A small-molecule ligand and the protein it binds are described below.
Small molecule (SMILES): NC(=O)[C@H](CO)NC(=O)[C@@H](N)CC(=O)O

Binding-site contacts:
Ligand atom O contacts residue TYR501 of chain 1.B at 3.2 Å (h-bond).
Ligand atom N contacts residue SO41 of chain 1.CA at 3.6 Å (h-bond).
Ligand atom O contacts residue HIS491 of chain 1.B at 3.4 Å.
Ligand atom O contacts residue GLN259 of chain 1.B at 3.0 Å (h-bond).
Ligand atom N contacts residue HIS331 of chain 1.B at 3.9 Å.
Ligand atom CB contacts residue TYR501 of chain 1.B at 3.5 Å (hydrophobic).
Ligand atom C contacts residue TYR498 of chain 1.B at 3.5 Å (hydrophobic).
Ligand atom C contacts residue TYR501 of chain 1.B at 3.7 Å (hydrophobic).
Ligand atom O contacts residue TYR498 of chain 1.B at 2.6 Å (h-bond).
Ligand atom CA contacts residue TYR498 of chain 1.B at 3.9 Å (hydrophobic).
Ligand atom OG contacts residue GLN259 of chain 1.B at 3.6 Å (h-bond).
Ligand atom OD2 contacts residue SO41 of chain 1.CA at 3.5 Å (h-bond).
Ligand atom CB contacts residue HIS331 of chain 1.B at 3.9 Å.
Ligand atom N contacts residue GLU362 of chain 1.B at 2.7 Å (salt-bridge).
Ligand atom CB contacts residue GLU362 of chain 1.B at 3.4 Å.
Ligand atom N contacts residue HIS331 of chain 1.B at 3.6 Å.
Ligand atom CB contacts residue PHE435 of chain 1.B at 3.9 Å (hydrophobic).
Ligand atom OD1 contacts residue THR358 of chain 1.B at 3.8 Å.
Ligand atom CA contacts residue TYR501 of chain 1.B at 3.6 Å (hydrophobic).
Ligand atom C contacts residue HIS491 of chain 1.B at 3.7 Å.
Ligand atom O contacts residue LYS489 of chain 1.B at 2.9 Å (salt-bridge).
Ligand atom C contacts residue LYS489 of chain 1.B at 3.9 Å.
Ligand atom N contacts residue ALA332 of chain 1.B at 3.0 Å (h-bond).
Ligand atom OD2 contacts residue THR358 of chain 1.B at 3.2 Å (h-bond).
Ligand atom OD1 contacts residue HIS361 of chain 1.B at 4.0 Å.
Ligand atom N contacts residue LYS489 of chain 1.B at 4.0 Å.
Ligand atom N contacts residue GLN259 of chain 1.B at 3.5 Å (h-bond).
Ligand atom N contacts residue ZN1 of chain 1.AA at 3.8 Å.
Ligand atom C contacts residue GLN259 of chain 1.B at 3.4 Å.
Ligand atom O contacts residue HIS491 of chain 1.B at 3.1 Å (h-bond).
Ligand atom C contacts residue HIS331 of chain 1.B at 3.6 Å.
Ligand atom OG contacts residue PHE435 of chain 1.B at 3.8 Å.
Ligand atom CB contacts residue TYR498 of chain 1.B at 3.7 Å (hydrophobic).
Ligand atom N contacts residue HIS361 of chain 1.B at 4.0 Å.
Ligand atom O contacts residue HIS331 of chain 1.B at 2.8 Å (h-bond).
Ligand atom CG contacts residue THR358 of chain 1.B at 3.8 Å.
Ligand atom CB contacts residue ALA332 of chain 1.B at 4.0 Å (hydrophobic).
Ligand atom N contacts residue TYR501 of chain 1.B at 3.6 Å.
Ligand atom CA contacts residue HIS361 of chain 1.B at 3.8 Å.
Ligand atom CA contacts residue GLU362 of chain 1.B at 3.3 Å.

Sequence of chain 1.B:
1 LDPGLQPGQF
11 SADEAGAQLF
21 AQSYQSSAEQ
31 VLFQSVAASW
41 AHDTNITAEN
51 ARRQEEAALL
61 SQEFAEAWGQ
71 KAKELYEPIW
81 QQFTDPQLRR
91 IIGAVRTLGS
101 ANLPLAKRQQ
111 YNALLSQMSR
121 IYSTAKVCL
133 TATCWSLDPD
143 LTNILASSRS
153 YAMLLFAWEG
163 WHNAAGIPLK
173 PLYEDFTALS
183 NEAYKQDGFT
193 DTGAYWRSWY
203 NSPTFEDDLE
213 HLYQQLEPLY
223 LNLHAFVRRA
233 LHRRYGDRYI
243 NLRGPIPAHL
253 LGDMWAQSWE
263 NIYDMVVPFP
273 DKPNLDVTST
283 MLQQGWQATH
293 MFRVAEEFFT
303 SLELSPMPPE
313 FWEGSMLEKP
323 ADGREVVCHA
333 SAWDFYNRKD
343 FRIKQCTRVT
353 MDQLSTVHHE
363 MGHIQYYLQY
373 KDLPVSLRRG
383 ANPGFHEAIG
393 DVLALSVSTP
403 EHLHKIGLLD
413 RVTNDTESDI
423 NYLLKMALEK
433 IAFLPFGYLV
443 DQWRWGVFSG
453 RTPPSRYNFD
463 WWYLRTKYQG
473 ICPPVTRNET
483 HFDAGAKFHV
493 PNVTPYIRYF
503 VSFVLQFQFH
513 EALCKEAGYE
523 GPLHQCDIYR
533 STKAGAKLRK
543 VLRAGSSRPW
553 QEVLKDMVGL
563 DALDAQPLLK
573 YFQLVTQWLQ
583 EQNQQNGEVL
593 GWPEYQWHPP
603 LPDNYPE